The small molecule below binds the protein below.
Small molecule (SMILES): CC(C)=CCO[P](=O)(O)OP(=O)(O)O

Binding-site contacts:
Ligand atom O3A contacts residue THR163 of chain 2.A at 3.7 Å.
Ligand atom O1B contacts residue TYR191 of chain 2.B at 3.0 Å.
Ligand atom C1 contacts residue SER112 of chain 2.C at 3.4 Å.
Ligand atom O2B contacts residue ARG161 of chain 2.A at 3.5 Å (salt-bridge).
Ligand atom O2B contacts residue GLN203 of chain 2.B at 3.9 Å.
Ligand atom C1 contacts residue TYR191 of chain 2.B at 3.6 Å (hydrophobic).
Ligand atom C5 contacts residue TYR191 of chain 2.B at 3.7 Å (hydrophobic).
Ligand atom O1B contacts residue ARG161 of chain 2.A at 3.5 Å (salt-bridge).
Ligand atom PA contacts residue GLY113 of chain 2.C at 3.6 Å.
Ligand atom PB contacts residue ARG207 of chain 2.B at 3.6 Å.
Ligand atom O3A contacts residue ARG207 of chain 2.B at 3.2 Å (salt-bridge).
Ligand atom PA contacts residue SER112 of chain 2.C at 3.7 Å.
Ligand atom C2 contacts residue FMN1 of chain 2.I at 3.9 Å.
Ligand atom O1 contacts residue GLY113 of chain 2.C at 3.8 Å.
Ligand atom O1A contacts residue ARG144 of chain 2.C at 3.3 Å (salt-bridge).
Ligand atom C4 contacts residue FMN1 of chain 2.I at 3.4 Å.
Ligand atom O3B contacts residue ARG207 of chain 2.B at 2.8 Å (salt-bridge).
Ligand atom O2A contacts residue SER112 of chain 2.C at 3.3 Å.
Ligand atom O3B contacts residue GLN203 of chain 2.B at 3.2 Å (h-bond).
Ligand atom O1A contacts residue GLU162 of chain 2.A at 3.0 Å (salt-bridge).
Ligand atom O3A contacts residue LYS151 of chain 2.C at 3.4 Å (salt-bridge).
Ligand atom O1 contacts residue SER112 of chain 2.C at 2.5 Å (h-bond).
Ligand atom O3B contacts residue TYR191 of chain 2.B at 2.6 Å (h-bond).
Ligand atom C2 contacts residue SER112 of chain 2.C at 3.5 Å.
Ligand atom C5 contacts residue FMN1 of chain 2.I at 3.6 Å.
Ligand atom O2A contacts residue ARG207 of chain 2.B at 4.0 Å.
Ligand atom C3 contacts residue SER112 of chain 2.C at 3.7 Å.
Ligand atom C4 contacts residue TRP222 of chain 2.B at 3.7 Å (hydrophobic).
Ligand atom C4 contacts residue MET106 of chain 2.C at 3.7 Å (hydrophobic).
Ligand atom O2A contacts residue GLY113 of chain 2.C at 2.4 Å (h-bond).
Ligand atom O1 contacts residue TYR191 of chain 2.B at 3.7 Å.
Ligand atom PB contacts residue TYR191 of chain 2.B at 3.5 Å.
Ligand atom O2A contacts residue LYS151 of chain 2.C at 3.1 Å (salt-bridge).
Ligand atom C5 contacts residue TRP222 of chain 2.B at 3.5 Å (hydrophobic).
Ligand atom O2B contacts residue ARG207 of chain 2.B at 3.7 Å.
Ligand atom O2B contacts residue THR163 of chain 2.A at 3.7 Å.
Ligand atom O1A contacts residue LYS151 of chain 2.C at 3.9 Å.
Ligand atom O3B contacts residue SER114 of chain 2.C at 3.9 Å.
Ligand atom PA contacts residue LYS151 of chain 2.C at 3.6 Å.
Ligand atom C3 contacts residue FMN1 of chain 2.I at 3.7 Å.

Sequence of chain 2.C:
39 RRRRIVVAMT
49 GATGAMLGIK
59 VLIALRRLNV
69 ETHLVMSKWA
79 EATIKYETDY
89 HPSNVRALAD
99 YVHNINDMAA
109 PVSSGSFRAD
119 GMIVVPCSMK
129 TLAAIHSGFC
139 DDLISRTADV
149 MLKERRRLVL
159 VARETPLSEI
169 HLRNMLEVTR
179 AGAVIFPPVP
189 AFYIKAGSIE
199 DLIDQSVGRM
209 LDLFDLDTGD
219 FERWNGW

Sequence of chain 2.B:
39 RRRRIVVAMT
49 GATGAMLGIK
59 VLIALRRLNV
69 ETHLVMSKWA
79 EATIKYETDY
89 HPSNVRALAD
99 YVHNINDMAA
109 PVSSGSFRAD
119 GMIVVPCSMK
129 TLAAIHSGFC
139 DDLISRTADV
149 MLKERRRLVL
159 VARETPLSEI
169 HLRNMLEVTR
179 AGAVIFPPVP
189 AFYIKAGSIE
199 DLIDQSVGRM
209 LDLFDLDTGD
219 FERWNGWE

Sequence of chain 2.A:
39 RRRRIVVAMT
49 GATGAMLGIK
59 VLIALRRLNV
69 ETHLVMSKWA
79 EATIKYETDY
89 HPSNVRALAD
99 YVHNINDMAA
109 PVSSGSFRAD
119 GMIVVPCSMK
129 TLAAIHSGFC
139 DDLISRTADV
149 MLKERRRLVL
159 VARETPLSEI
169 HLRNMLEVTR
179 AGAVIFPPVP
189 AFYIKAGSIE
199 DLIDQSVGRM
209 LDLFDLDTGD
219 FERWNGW